The protein below binds the small molecule below.
Small molecule (SMILES): CC(=O)N[C@@H]1[C@@H](O)[C@H](O)[C@@H](CO)O[C@H]1O

Binding-site contacts:
Ligand atom O5 contacts residue THR341 of chain 1.A at 3.9 Å.
Ligand atom O5 contacts residue ASN339 of chain 1.A at 2.4 Å (h-bond).
Ligand atom O6 contacts residue THR342 of chain 1.A at 3.0 Å.
Ligand atom O7 contacts residue ASN339 of chain 1.A at 3.7 Å.
Ligand atom C6 contacts residue THR342 of chain 1.A at 4.1 Å.
Ligand atom C2 contacts residue THR341 of chain 1.A at 4.3 Å.
Ligand atom C3 contacts residue THR341 of chain 1.A at 4.1 Å.
Ligand atom C1 contacts residue THR341 of chain 1.A at 3.5 Å.
Ligand atom N2 contacts residue ASN339 of chain 1.A at 2.9 Å (h-bond).
Ligand atom C5 contacts residue ASN339 of chain 1.A at 3.6 Å.
Ligand atom C6 contacts residue THR341 of chain 1.A at 4.4 Å.
Ligand atom C2 contacts residue ASN339 of chain 1.A at 2.4 Å.
Ligand atom C5 contacts residue THR341 of chain 1.A at 3.8 Å.
Ligand atom C5 contacts residue THR342 of chain 1.A at 4.1 Å.
Ligand atom C3 contacts residue ASN339 of chain 1.A at 3.8 Å.
Ligand atom C1 contacts residue ASN339 of chain 1.A at 1.4 Å.
Ligand atom O5 contacts residue THR342 of chain 1.A at 3.2 Å.
Ligand atom C4 contacts residue ASN339 of chain 1.A at 4.2 Å.
Ligand atom C7 contacts residue ASN339 of chain 1.A at 3.5 Å.
Ligand atom C1 contacts residue THR342 of chain 1.A at 3.9 Å.
Ligand atom C4 contacts residue THR341 of chain 1.A at 4.5 Å.
Ligand atom O6 contacts residue THR341 of chain 1.A at 4.2 Å.

Sequence of chain 1.A:
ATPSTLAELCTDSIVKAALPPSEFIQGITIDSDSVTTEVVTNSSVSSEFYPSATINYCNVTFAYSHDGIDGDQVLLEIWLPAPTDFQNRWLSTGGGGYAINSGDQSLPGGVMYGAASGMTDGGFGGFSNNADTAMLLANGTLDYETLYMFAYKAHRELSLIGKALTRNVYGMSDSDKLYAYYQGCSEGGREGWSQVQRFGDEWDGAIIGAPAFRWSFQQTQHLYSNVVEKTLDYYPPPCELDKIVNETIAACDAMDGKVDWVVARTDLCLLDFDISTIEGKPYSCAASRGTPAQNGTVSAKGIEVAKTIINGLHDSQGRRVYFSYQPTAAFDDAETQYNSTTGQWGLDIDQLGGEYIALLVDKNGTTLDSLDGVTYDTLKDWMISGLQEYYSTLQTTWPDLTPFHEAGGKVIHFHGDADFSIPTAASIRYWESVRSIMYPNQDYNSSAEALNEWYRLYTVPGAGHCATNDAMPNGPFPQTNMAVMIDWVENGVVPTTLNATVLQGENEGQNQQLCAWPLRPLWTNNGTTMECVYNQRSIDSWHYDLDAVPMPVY